Sequence of chain 1.E:
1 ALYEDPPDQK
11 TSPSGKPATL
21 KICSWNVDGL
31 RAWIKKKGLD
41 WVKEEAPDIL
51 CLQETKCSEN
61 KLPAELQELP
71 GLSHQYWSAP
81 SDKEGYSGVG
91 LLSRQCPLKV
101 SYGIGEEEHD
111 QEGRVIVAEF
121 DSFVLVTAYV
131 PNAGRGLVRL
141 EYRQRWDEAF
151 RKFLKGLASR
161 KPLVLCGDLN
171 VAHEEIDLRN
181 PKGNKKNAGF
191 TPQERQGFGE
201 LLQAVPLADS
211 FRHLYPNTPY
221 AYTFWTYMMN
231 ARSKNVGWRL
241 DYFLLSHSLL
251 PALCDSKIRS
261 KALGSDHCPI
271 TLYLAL

A protein and the small-molecule ligand that binds it are described below.
Small molecule (SMILES): Cc1cn([C@H]2C[C@H](O[P](=O)(O)OC[C@H]3O[C@@H](n4cnc5c(=O)nc(N)[nH]c54)C[C@@H]3O[P](=O)(O)OC[C@H]3O[C@@H](n4cnc5c(N)ncnc54)C[C@@H]3O[P](=O)(O)OC[C@H]3O[C@@H](n4cc(C)c(=O)[nH]c4=O)C[C@@H]3O[P](=O)(O)OC[C@H]3O[C@@H](n4cnc5c(=O)nc(N)[nH]c54)C[C@@H]3O[P](=O)(O)OC[C@H]3O[C@@H](n4ccc(N)nc4=O)C[C@@H]3O[P](=O)(O)OC[C@H]3O[C@@H](n4cnc5c(=O)nc(N)[nH]c54)C[C@@H]3O)[C@@H](CO[P](=O)(O)O[C@H]3C[C@H](n4ccc(N)nc4=O)O[C@@H]3CO[P](=O)(O)O[C@H]3C[C@H](n4cnc5c(=O)nc(N)[nH]c54)O[C@@H]3CO)O2)c(=O)[nH]c1=O

Binding-site contacts:
Ligand atom OP2 contacts residue ASN132 of chain 1.E at 3.9 Å.
Ligand atom C5 contacts residue ARG135 of chain 1.E at 3.8 Å.
Ligand atom C3' contacts residue CA1 of chain 1.F at 3.7 Å.
Ligand atom C3' contacts residue TYR86 of chain 1.E at 4.3 Å (hydrophobic).
Ligand atom C5' contacts residue GLU54 of chain 1.E at 4.0 Å.
Ligand atom C4' contacts residue TYR129 of chain 1.E at 4.1 Å (hydrophobic).
Ligand atom C4' contacts residue GLU54 of chain 1.E at 4.1 Å.
Ligand atom O5' contacts residue CA1 of chain 1.F at 3.4 Å.
Ligand atom O2 contacts residue LYS56 of chain 1.E at 4.0 Å.
Ligand atom O5' contacts residue ASN132 of chain 1.E at 3.8 Å.
Ligand atom C2' contacts residue CA1 of chain 1.F at 3.6 Å.
Ligand atom N7 contacts residue ARG135 of chain 1.E at 3.9 Å.
Ligand atom P contacts residue CA1 of chain 1.F at 3.4 Å.
Ligand atom OP1 contacts residue LYS83 of chain 1.E at 3.4 Å.
Ligand atom OP1 contacts residue ASN132 of chain 1.E at 4.2 Å.
Ligand atom C5' contacts residue TYR86 of chain 1.E at 4.1 Å (hydrophobic).
Ligand atom OP1 contacts residue ARG114 of chain 1.E at 4.3 Å.
Ligand atom C2' contacts residue ASN132 of chain 1.E at 3.2 Å.
Ligand atom N1 contacts residue MET228 of chain 1.E at 3.8 Å.
Ligand atom O3' contacts residue CA1 of chain 1.F at 4.0 Å.
Ligand atom O3' contacts residue ASN132 of chain 1.E at 4.0 Å.
Ligand atom C4' contacts residue TYR86 of chain 1.E at 4.0 Å (hydrophobic).
Ligand atom O3' contacts residue TYR86 of chain 1.E at 3.4 Å.
Ligand atom C3' contacts residue TYR129 of chain 1.E at 4.2 Å (hydrophobic).
Ligand atom OP1 contacts residue ARG139 of chain 1.E at 3.2 Å (salt-bridge).
Ligand atom C6 contacts residue ARG135 of chain 1.E at 3.8 Å.
Ligand atom C3' contacts residue ASN132 of chain 1.E at 3.4 Å.
Ligand atom C2 contacts residue MET228 of chain 1.E at 4.3 Å (hydrophobic).
Ligand atom O3' contacts residue LYS83 of chain 1.E at 4.0 Å.
Ligand atom P contacts residue LYS83 of chain 1.E at 4.3 Å.
Ligand atom O6 contacts residue ARG135 of chain 1.E at 3.7 Å.
Ligand atom P contacts residue ASN132 of chain 1.E at 4.3 Å.
Ligand atom OP1 contacts residue TYR86 of chain 1.E at 2.8 Å (h-bond).
Ligand atom P contacts residue TYR86 of chain 1.E at 4.0 Å.
Ligand atom O5' contacts residue TYR129 of chain 1.E at 4.2 Å.
Ligand atom C5' contacts residue TYR129 of chain 1.E at 4.0 Å (hydrophobic).
Ligand atom N2 contacts residue LYS56 of chain 1.E at 3.9 Å.
Ligand atom C5' contacts residue LYS83 of chain 1.E at 4.0 Å.
Ligand atom N2 contacts residue MET228 of chain 1.E at 4.3 Å.
Ligand atom OP2 contacts residue CA1 of chain 1.F at 2.5 Å.